Binding-site contacts:
Ligand atom C2 contacts residue ALA474 of chain 1.B at 3.8 Å (hydrophobic).
Ligand atom FE contacts residue PER1 of chain 1.M at 1.9 Å.
Ligand atom C3 contacts residue PRO498 of chain 1.B at 3.8 Å (hydrophobic).
Ligand atom O3 contacts residue HIS79 of chain 1.B at 3.4 Å (h-bond).
Ligand atom N2 contacts residue CYS75 of chain 1.B at 3.5 Å.
Ligand atom N2 contacts residue ARG476 of chain 1.B at 2.9 Å (salt-bridge).
Ligand atom N1 contacts residue ARG476 of chain 1.B at 3.7 Å.
Ligand atom N2 contacts residue PER1 of chain 1.M at 3.7 Å.
Ligand atom N1 contacts residue SER499 of chain 1.B at 2.7 Å (h-bond).
Ligand atom C3 contacts residue HIS79 of chain 1.B at 3.5 Å.
Ligand atom O3 contacts residue PRO498 of chain 1.B at 3.5 Å.
Ligand atom N2 contacts residue PRO475 of chain 1.B at 3.4 Å.
Ligand atom FE contacts residue NI1 of chain 1.J at 2.8 Å.
Ligand atom C1 contacts residue SER499 of chain 1.B at 3.7 Å.
Ligand atom N1 contacts residue VAL497 of chain 1.B at 3.8 Å.
Ligand atom N1 contacts residue PRO498 of chain 1.B at 3.7 Å.
Ligand atom N1 contacts residue CYS543 of chain 1.B at 3.8 Å.
Ligand atom C3 contacts residue VAL497 of chain 1.B at 3.5 Å (hydrophobic).
Ligand atom C1 contacts residue NI1 of chain 1.J at 3.8 Å.
Ligand atom C1 contacts residue PER1 of chain 1.M at 2.4 Å.
Ligand atom O3 contacts residue ALA474 of chain 1.B at 3.8 Å.
Ligand atom C1 contacts residue ARG476 of chain 1.B at 3.6 Å.
Ligand atom C2 contacts residue PER1 of chain 1.M at 2.7 Å.
Ligand atom C1 contacts residue VAL497 of chain 1.B at 3.7 Å (hydrophobic).
Ligand atom C1 contacts residue CYS543 of chain 1.B at 3.8 Å (hydrophobic).
Ligand atom C3 contacts residue CYS75 of chain 1.B at 3.1 Å (hydrophobic).
Ligand atom N2 contacts residue ALA474 of chain 1.B at 3.2 Å.
Ligand atom C3 contacts residue VAL78 of chain 1.B at 3.7 Å (hydrophobic).
Ligand atom C3 contacts residue CYS546 of chain 1.B at 3.0 Å (hydrophobic).
Ligand atom N1 contacts residue CYS546 of chain 1.B at 3.4 Å.
Ligand atom FE contacts residue CYS546 of chain 1.B at 2.3 Å.
Ligand atom C2 contacts residue ARG476 of chain 1.B at 3.5 Å.
Ligand atom O3 contacts residue VAL497 of chain 1.B at 3.4 Å.
Ligand atom N1 contacts residue PER1 of chain 1.M at 3.2 Å (h-bond).
Ligand atom C2 contacts residue CYS75 of chain 1.B at 3.1 Å (hydrophobic).
Ligand atom FE contacts residue CYS75 of chain 1.B at 2.2 Å.
Ligand atom O3 contacts residue LEU479 of chain 1.B at 3.4 Å.
Ligand atom O3 contacts residue VAL78 of chain 1.B at 3.4 Å.
Ligand atom C1 contacts residue CYS546 of chain 1.B at 2.9 Å (hydrophobic).
Ligand atom C3 contacts residue PER1 of chain 1.M at 3.6 Å.

A protein and the small-molecule ligand that binds it are described below.
Small molecule (SMILES): N#C[Fe](=C=O)C#N

Sequence of chain 1.B:
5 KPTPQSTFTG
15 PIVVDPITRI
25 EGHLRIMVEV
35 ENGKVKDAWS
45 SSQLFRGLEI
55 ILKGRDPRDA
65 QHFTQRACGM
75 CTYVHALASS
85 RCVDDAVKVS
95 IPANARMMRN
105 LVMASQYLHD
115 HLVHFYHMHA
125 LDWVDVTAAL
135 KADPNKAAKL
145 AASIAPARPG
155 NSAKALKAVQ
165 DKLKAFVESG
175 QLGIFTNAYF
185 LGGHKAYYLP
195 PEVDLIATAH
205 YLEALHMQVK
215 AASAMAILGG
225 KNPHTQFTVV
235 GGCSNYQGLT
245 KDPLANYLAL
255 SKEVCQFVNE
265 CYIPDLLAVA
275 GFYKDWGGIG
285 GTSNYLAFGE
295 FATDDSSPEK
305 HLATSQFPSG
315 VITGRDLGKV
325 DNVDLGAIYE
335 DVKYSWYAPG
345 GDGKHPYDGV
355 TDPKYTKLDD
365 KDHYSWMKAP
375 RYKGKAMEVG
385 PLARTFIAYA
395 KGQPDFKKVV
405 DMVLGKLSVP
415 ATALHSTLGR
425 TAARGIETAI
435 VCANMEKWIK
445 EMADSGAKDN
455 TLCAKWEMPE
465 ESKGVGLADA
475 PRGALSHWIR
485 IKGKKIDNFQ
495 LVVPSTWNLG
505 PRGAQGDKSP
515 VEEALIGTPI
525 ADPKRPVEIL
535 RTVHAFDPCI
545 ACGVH